Binding-site contacts:
Ligand atom C1 contacts residue ASN1121 of chain 1.D at 1.4 Å.
Ligand atom C2 contacts residue ASN1121 of chain 1.D at 2.5 Å.
Ligand atom C7 contacts residue ASN1121 of chain 1.D at 3.5 Å.
Ligand atom O7 contacts residue ASN1121 of chain 1.D at 3.7 Å.
Ligand atom N2 contacts residue ASN1121 of chain 1.D at 2.9 Å (h-bond).
Ligand atom O5 contacts residue ASN1121 of chain 1.D at 2.4 Å (h-bond).
Ligand atom C4 contacts residue ASN1121 of chain 1.D at 4.2 Å.
Ligand atom C3 contacts residue ASN1121 of chain 1.D at 3.8 Å.
Ligand atom C5 contacts residue ASN1121 of chain 1.D at 3.7 Å.

Sequence of chain 1.D:
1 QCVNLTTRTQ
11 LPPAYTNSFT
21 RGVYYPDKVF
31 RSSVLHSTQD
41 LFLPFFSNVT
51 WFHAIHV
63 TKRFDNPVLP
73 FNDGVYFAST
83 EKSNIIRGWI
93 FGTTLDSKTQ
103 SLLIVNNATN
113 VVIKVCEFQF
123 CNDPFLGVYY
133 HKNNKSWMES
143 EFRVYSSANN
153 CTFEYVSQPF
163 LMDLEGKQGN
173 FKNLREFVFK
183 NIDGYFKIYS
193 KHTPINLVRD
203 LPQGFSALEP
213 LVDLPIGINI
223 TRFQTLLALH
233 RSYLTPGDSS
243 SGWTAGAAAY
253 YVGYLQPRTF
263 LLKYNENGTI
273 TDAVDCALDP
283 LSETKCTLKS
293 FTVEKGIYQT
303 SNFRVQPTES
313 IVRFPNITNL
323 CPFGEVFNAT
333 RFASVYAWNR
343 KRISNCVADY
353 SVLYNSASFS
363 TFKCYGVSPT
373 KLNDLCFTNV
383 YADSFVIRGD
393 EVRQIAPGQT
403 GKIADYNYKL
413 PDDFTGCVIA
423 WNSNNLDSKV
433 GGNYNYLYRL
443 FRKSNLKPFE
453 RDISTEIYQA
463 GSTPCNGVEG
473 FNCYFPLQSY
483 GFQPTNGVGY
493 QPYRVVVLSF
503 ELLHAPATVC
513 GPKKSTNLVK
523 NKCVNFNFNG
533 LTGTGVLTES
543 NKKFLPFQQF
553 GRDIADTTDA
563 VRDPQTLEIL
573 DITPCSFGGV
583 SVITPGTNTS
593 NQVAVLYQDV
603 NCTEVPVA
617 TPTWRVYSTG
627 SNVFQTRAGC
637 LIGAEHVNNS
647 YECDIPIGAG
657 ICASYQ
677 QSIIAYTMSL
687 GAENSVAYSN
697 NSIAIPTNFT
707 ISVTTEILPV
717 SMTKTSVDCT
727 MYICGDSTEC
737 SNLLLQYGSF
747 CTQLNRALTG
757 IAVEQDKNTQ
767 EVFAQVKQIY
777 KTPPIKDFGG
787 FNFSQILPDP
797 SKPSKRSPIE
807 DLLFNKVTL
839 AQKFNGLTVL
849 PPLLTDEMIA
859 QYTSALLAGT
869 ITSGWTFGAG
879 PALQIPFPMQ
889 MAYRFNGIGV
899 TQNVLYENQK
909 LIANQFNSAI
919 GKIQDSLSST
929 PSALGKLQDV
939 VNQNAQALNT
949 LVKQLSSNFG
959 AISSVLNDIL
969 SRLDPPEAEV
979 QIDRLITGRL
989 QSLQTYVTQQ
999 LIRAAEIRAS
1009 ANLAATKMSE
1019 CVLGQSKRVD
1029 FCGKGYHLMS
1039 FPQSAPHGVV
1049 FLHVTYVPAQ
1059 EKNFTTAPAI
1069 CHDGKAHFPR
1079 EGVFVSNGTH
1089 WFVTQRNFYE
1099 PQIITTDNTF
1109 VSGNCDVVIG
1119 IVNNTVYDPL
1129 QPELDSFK

The protein below binds the small molecule below.
Small molecule (SMILES): CC(=O)N[C@H]1[C@H](O[C@H]2[C@H](O)[C@@H](NC(C)=O)CO[C@@H]2CO)O[C@H](CO)[C@@H](O)[C@@H]1O